The protein below binds the small molecule below.
Small molecule (SMILES): CC(=O)N[C@@H]1[C@@H](O)[C@H](O)[C@@H](CO)O[C@H]1O

Binding-site contacts:
Ligand atom C1 contacts residue GLN89 of chain 1.BA at 4.1 Å.
Ligand atom O5 contacts residue ASN94 of chain 1.BA at 2.2 Å (h-bond).
Ligand atom C1 contacts residue ASN94 of chain 1.BA at 1.5 Å.
Ligand atom C7 contacts residue ASN94 of chain 1.BA at 2.9 Å.
Ligand atom O7 contacts residue ASN94 of chain 1.BA at 3.1 Å (h-bond).
Ligand atom C4 contacts residue ASN94 of chain 1.BA at 4.1 Å.
Ligand atom C3 contacts residue ASN94 of chain 1.BA at 3.7 Å.
Ligand atom C2 contacts residue ASN94 of chain 1.BA at 2.4 Å.
Ligand atom C5 contacts residue ASN94 of chain 1.BA at 3.5 Å.
Ligand atom N2 contacts residue ASN94 of chain 1.BA at 2.9 Å (h-bond).
Ligand atom O5 contacts residue GLN89 of chain 1.BA at 3.7 Å.
Ligand atom C8 contacts residue ASN94 of chain 1.BA at 3.4 Å.

Sequence of chain 1.BA:
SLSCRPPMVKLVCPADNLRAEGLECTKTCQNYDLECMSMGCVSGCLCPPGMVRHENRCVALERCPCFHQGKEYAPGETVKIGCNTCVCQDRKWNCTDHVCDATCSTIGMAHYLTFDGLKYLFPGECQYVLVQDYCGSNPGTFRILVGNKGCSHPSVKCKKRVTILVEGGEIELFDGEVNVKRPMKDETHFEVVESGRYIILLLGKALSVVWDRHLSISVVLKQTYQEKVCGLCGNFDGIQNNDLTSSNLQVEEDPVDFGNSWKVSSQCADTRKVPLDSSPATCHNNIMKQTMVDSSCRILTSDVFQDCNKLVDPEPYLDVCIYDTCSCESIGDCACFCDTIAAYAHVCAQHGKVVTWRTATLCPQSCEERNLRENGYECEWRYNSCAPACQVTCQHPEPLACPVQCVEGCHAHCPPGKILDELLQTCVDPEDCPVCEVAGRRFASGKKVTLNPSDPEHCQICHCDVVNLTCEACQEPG